Sequence of chain 2.C:
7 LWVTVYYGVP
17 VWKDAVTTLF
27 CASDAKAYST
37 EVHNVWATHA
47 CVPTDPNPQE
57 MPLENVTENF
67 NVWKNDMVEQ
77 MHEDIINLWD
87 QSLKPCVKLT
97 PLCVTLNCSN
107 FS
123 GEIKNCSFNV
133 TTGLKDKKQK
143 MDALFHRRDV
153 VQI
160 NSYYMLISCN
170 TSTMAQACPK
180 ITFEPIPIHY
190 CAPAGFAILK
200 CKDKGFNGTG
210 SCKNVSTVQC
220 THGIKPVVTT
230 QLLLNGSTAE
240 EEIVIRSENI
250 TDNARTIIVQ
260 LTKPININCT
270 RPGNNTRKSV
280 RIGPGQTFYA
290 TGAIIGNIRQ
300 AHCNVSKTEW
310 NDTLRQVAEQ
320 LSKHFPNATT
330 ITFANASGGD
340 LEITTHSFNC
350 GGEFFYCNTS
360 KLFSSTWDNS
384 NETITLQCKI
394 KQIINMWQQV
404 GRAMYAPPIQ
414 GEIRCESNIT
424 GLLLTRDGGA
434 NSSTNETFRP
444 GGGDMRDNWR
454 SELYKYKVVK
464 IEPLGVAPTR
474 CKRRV

Binding-site contacts:
Ligand atom O6 contacts residue PRO263 of chain 2.C at 3.3 Å.
Ligand atom C6 contacts residue PRO263 of chain 2.C at 4.3 Å (hydrophobic).
Ligand atom O7 contacts residue ASN234 of chain 2.C at 4.5 Å.
Ligand atom C7 contacts residue ASN234 of chain 2.C at 4.0 Å.
Ligand atom C2 contacts residue ASN421 of chain 2.C at 2.4 Å.
Ligand atom C8 contacts residue NAG1 of chain 2.I at 3.3 Å.
Ligand atom C1 contacts residue ASN265 of chain 2.C at 4.4 Å.
Ligand atom C4 contacts residue ASN421 of chain 2.C at 4.2 Å.
Ligand atom C3 contacts residue ASN421 of chain 2.C at 3.8 Å.
Ligand atom O7 contacts residue ASN421 of chain 2.C at 3.7 Å.
Ligand atom O5 contacts residue PRO263 of chain 2.C at 3.6 Å.
Ligand atom C5 contacts residue ASN421 of chain 2.C at 3.7 Å.
Ligand atom C8 contacts residue ASN234 of chain 2.C at 3.2 Å.
Ligand atom C7 contacts residue ASN421 of chain 2.C at 3.5 Å.
Ligand atom C1 contacts residue PRO263 of chain 2.C at 4.3 Å (hydrophobic).
Ligand atom O5 contacts residue ASN421 of chain 2.C at 2.4 Å (h-bond).
Ligand atom C1 contacts residue ASN421 of chain 2.C at 1.4 Å.
Ligand atom N2 contacts residue ASN421 of chain 2.C at 2.9 Å (h-bond).

This protein binds this small molecule.
Small molecule (SMILES): CC(=O)N[C@@H]1[C@@H](O)[C@H](O)[C@@H](CO)O[C@H]1O